Binding-site contacts:
Ligand atom C7 contacts residue ASN687 of chain 1.B at 4.1 Å.
Ligand atom C1 contacts residue ASN494 of chain 1.B at 4.3 Å.
Ligand atom O5 contacts residue ASN687 of chain 1.B at 2.4 Å (h-bond).
Ligand atom N2 contacts residue ASN687 of chain 1.B at 3.0 Å (h-bond).
Ligand atom C2 contacts residue ASN687 of chain 1.B at 2.5 Å.
Ligand atom C4 contacts residue ASN687 of chain 1.B at 4.2 Å.
Ligand atom N2 contacts residue PRO686 of chain 1.B at 3.9 Å.
Ligand atom O7 contacts residue ASN687 of chain 1.B at 4.4 Å.
Ligand atom O6 contacts residue ASN494 of chain 1.B at 4.1 Å.
Ligand atom C1 contacts residue ASN687 of chain 1.B at 1.4 Å.
Ligand atom O6 contacts residue ASN482 of chain 1.B at 3.5 Å (h-bond).
Ligand atom O5 contacts residue ASN494 of chain 1.B at 4.1 Å.
Ligand atom C6 contacts residue ASN482 of chain 1.B at 4.0 Å.
Ligand atom C8 contacts residue PRO686 of chain 1.B at 3.8 Å (hydrophobic).
Ligand atom C5 contacts residue ASN687 of chain 1.B at 3.7 Å.
Ligand atom C7 contacts residue PRO686 of chain 1.B at 3.5 Å (hydrophobic).
Ligand atom O7 contacts residue PRO686 of chain 1.B at 3.4 Å.
Ligand atom C3 contacts residue ASN687 of chain 1.B at 3.8 Å.

Sequence of chain 1.B:
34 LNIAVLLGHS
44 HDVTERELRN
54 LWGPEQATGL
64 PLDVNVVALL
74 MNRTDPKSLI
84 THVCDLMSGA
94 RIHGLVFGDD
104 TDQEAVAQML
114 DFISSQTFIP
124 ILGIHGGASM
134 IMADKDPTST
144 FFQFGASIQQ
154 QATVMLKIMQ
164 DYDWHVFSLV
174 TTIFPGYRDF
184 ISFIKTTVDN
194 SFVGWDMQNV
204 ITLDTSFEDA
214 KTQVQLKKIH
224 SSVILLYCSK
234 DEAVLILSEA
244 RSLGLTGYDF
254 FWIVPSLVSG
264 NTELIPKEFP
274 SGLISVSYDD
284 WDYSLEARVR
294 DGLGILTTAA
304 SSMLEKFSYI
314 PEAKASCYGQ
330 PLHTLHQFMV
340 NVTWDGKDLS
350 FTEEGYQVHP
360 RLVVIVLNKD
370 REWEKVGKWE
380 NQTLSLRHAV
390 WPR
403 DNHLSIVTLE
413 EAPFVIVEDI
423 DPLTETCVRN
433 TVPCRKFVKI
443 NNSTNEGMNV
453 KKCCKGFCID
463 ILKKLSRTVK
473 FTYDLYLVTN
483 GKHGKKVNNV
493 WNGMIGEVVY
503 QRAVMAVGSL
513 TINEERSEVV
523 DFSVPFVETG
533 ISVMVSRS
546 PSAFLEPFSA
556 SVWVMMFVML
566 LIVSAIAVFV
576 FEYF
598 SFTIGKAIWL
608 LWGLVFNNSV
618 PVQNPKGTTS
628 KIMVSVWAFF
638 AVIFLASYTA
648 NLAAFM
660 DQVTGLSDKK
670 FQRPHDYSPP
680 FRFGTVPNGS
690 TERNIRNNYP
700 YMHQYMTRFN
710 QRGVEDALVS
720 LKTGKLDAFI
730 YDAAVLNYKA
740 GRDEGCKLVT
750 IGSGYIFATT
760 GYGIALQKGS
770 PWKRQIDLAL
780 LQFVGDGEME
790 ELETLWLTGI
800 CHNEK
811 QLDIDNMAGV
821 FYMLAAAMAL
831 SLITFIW

The small molecule below binds the protein below.
Small molecule (SMILES): CC(=O)N[C@@H]1[C@@H](O)[C@H](O)[C@@H](CO)O[C@H]1O